Binding-site contacts:
Ligand atom O5P contacts residue HIS327 of chain 1.D at 2.8 Å (h-bond).
Ligand atom C3 contacts residue KCX201 of chain 1.D at 3.1 Å.
Ligand atom O1P contacts residue GLY404 of chain 1.D at 2.9 Å (h-bond).
Ligand atom O3 contacts residue GLU204 of chain 1.D at 2.9 Å (salt-bridge).
Ligand atom C contacts residue ASN123 of chain 1.B at 3.5 Å.
Ligand atom O2 contacts residue ASP203 of chain 1.D at 3.3 Å (salt-bridge).
Ligand atom O7 contacts residue LYS175 of chain 1.D at 3.4 Å (salt-bridge).
Ligand atom O2P contacts residue TRP66 of chain 1.B at 3.1 Å.
Ligand atom O2 contacts residue THR173 of chain 1.D at 3.0 Å (h-bond).
Ligand atom O2 contacts residue MG1 of chain 1.KA at 2.2 Å.
Ligand atom O2P contacts residue LYS334 of chain 1.D at 2.9 Å (salt-bridge).
Ligand atom O2P contacts residue GLY381 of chain 1.D at 2.8 Å (h-bond).
Ligand atom O1 contacts residue LYS175 of chain 1.D at 3.2 Å (salt-bridge).
Ligand atom O2 contacts residue KCX201 of chain 1.D at 3.1 Å (h-bond).
Ligand atom C contacts residue MG1 of chain 1.KA at 2.9 Å.
Ligand atom C2 contacts residue MG1 of chain 1.KA at 2.8 Å.
Ligand atom O1P contacts residue LYS175 of chain 1.D at 3.3 Å.
Ligand atom O3 contacts residue KCX201 of chain 1.D at 2.6 Å (h-bond).
Ligand atom O3 contacts residue HIS294 of chain 1.D at 3.0 Å (h-bond).
Ligand atom O7 contacts residue MG1 of chain 1.KA at 2.1 Å.
Ligand atom O4P contacts residue ARG295 of chain 1.D at 2.8 Å (salt-bridge).
Ligand atom O3 contacts residue MG1 of chain 1.KA at 2.0 Å.
Ligand atom O5P contacts residue SER379 of chain 1.D at 3.3 Å (h-bond).
Ligand atom O7 contacts residue ASN123 of chain 1.B at 3.0 Å (h-bond).
Ligand atom O3P contacts residue GLY403 of chain 1.D at 2.9 Å (h-bond).
Ligand atom O6 contacts residue GLU60 of chain 1.B at 3.3 Å (salt-bridge).
Ligand atom O2P contacts residue GLY380 of chain 1.D at 3.3 Å.
Ligand atom O2 contacts residue LYS175 of chain 1.D at 2.9 Å (salt-bridge).
Ligand atom O6 contacts residue LYS334 of chain 1.D at 2.9 Å (salt-bridge).
Ligand atom O5 contacts residue LEU335 of chain 1.D at 3.5 Å.
Ligand atom O6P contacts residue ARG295 of chain 1.D at 2.8 Å (salt-bridge).
Ligand atom C contacts residue LYS175 of chain 1.D at 3.4 Å.
Ligand atom O1P contacts residue THR65 of chain 1.B at 2.6 Å (h-bond).
Ligand atom O4 contacts residue GLY380 of chain 1.D at 3.3 Å.
Ligand atom P1 contacts residue THR65 of chain 1.B at 3.5 Å.
Ligand atom O7 contacts residue LYS177 of chain 1.D at 2.6 Å (salt-bridge).
Ligand atom O7 contacts residue GLU204 of chain 1.D at 3.1 Å (salt-bridge).
Ligand atom O7 contacts residue ASP203 of chain 1.D at 3.0 Å (salt-bridge).
Ligand atom C3 contacts residue MG1 of chain 1.KA at 3.0 Å.
Ligand atom O4 contacts residue SER379 of chain 1.D at 2.9 Å (h-bond).

Sequence of chain 1.D:
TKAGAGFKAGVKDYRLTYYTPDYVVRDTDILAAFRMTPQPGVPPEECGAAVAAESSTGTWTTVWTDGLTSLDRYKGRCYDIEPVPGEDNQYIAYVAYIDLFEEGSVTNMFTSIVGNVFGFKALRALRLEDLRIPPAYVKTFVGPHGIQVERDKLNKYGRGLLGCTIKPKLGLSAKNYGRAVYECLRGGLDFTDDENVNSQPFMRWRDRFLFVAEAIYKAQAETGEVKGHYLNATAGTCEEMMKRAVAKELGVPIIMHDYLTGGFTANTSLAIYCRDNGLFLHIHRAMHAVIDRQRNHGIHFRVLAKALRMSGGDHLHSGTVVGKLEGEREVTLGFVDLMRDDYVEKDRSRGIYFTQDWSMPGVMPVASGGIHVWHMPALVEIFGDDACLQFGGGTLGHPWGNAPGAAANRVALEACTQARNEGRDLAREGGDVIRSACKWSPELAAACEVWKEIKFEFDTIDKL

The protein below binds the small molecule below.
Small molecule (SMILES): O=C(O)[C@@](O)(COP(=O)(O)O)[C@H](O)[C@H](O)COP(=O)(O)O

Sequence of chain 1.B:
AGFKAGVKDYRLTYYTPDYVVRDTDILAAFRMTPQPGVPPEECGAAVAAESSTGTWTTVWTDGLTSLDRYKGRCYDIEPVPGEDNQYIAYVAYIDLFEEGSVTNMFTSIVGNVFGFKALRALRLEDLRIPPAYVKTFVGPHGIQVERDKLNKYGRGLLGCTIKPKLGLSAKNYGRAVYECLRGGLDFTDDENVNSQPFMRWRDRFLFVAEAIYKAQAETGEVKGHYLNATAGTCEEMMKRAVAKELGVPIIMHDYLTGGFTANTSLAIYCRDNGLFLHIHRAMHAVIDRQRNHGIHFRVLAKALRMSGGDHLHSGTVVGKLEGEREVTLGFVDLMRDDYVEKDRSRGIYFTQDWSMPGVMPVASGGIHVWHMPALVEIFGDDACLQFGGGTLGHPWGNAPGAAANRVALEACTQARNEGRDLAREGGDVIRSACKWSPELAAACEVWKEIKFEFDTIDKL